The protein below binds the small molecule below.
Small molecule (SMILES): Nc1ncnc2c1ncn2[C@@H]1O[C@H](COP(=O)=O)[C@@H](O[P](=O)(O)OC[C@H]2O[C@@H](n3ccc(=O)[nH]c3=O)[C@H](O)[C@@H]2O)[C@H]1O

Binding-site contacts:
Ligand atom C2 contacts residue TRP38 of chain 11.B at 3.1 Å (hydrophobic).
Ligand atom N9 contacts residue TRP38 of chain 11.B at 3.7 Å.
Ligand atom N7 contacts residue TRP38 of chain 11.B at 4.2 Å.
Ligand atom O2' contacts residue TRP38 of chain 11.B at 4.2 Å.
Ligand atom C4 contacts residue TRP38 of chain 11.B at 3.5 Å (hydrophobic).
Ligand atom C6 contacts residue TRP38 of chain 11.B at 3.6 Å (hydrophobic).
Ligand atom N6 contacts residue VAL30 of chain 38.A at 4.3 Å.
Ligand atom C8 contacts residue TRP38 of chain 11.B at 4.3 Å (hydrophobic).
Ligand atom C1' contacts residue TRP38 of chain 11.B at 4.0 Å (hydrophobic).
Ligand atom N6 contacts residue TRP38 of chain 11.B at 4.0 Å.
Ligand atom N1 contacts residue TRP38 of chain 11.B at 3.3 Å.
Ligand atom O2' contacts residue HIS28 of chain 38.A at 3.2 Å (h-bond).
Ligand atom N3 contacts residue TRP38 of chain 11.B at 3.2 Å.
Ligand atom C5 contacts residue TRP38 of chain 11.B at 3.7 Å (hydrophobic).

Sequence of chain 11.B:
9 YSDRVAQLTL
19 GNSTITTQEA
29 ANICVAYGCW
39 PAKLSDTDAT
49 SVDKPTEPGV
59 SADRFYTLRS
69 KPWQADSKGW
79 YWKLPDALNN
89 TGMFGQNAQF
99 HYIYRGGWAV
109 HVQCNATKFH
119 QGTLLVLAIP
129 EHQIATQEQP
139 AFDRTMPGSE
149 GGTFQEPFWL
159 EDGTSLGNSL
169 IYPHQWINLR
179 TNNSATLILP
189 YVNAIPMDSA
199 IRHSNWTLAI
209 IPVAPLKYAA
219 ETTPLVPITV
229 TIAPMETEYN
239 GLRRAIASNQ

Sequence of chain 38.A:
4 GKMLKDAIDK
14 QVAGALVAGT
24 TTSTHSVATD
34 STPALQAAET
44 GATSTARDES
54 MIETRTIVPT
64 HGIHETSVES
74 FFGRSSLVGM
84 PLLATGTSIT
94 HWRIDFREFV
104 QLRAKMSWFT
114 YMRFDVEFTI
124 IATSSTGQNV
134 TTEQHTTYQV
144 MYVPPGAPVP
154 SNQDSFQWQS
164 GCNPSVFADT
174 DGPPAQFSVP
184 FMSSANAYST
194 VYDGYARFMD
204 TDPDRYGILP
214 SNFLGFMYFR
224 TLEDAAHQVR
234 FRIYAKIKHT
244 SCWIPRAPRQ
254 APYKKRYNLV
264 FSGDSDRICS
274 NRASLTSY